Binding-site contacts:
Ligand atom C6 contacts residue ASN65 of chain 1.B at 3.9 Å.
Ligand atom C3 contacts residue ASN65 of chain 1.B at 3.9 Å.
Ligand atom O7 contacts residue LYS59 of chain 1.B at 3.0 Å.
Ligand atom O6 contacts residue ASN65 of chain 1.B at 3.6 Å.
Ligand atom C5 contacts residue ASN65 of chain 1.B at 2.9 Å.
Ligand atom C7 contacts residue ASN65 of chain 1.B at 4.3 Å.
Ligand atom C8 contacts residue LEU58 of chain 1.B at 4.0 Å (hydrophobic).
Ligand atom C8 contacts residue GLU60 of chain 1.B at 4.4 Å.
Ligand atom O5 contacts residue ASN65 of chain 1.B at 2.2 Å (h-bond).
Ligand atom C1 contacts residue GLU57 of chain 1.B at 4.4 Å.
Ligand atom C2 contacts residue ASN65 of chain 1.B at 3.0 Å.
Ligand atom C7 contacts residue LYS59 of chain 1.B at 3.4 Å.
Ligand atom N2 contacts residue ASN65 of chain 1.B at 3.8 Å.
Ligand atom C8 contacts residue LYS59 of chain 1.B at 3.4 Å.
Ligand atom N2 contacts residue LYS59 of chain 1.B at 4.4 Å.
Ligand atom O7 contacts residue ASN65 of chain 1.B at 4.1 Å.
Ligand atom C1 contacts residue ASN65 of chain 1.B at 1.5 Å.
Ligand atom C4 contacts residue ASN65 of chain 1.B at 4.0 Å.

Sequence of chain 1.B:
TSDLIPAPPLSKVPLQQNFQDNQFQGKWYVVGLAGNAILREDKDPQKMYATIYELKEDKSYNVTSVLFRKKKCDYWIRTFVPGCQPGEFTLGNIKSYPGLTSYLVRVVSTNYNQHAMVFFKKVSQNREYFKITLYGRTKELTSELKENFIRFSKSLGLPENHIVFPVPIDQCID

This small molecule binds to this protein.
Small molecule (SMILES): CC(=O)N[C@@H]1[C@@H](O)[C@H](O)[C@@H](CO)O[C@H]1O